The protein below binds the small molecule below.
Small molecule (SMILES): COCCOCCOCCOc1ccc(C(C)(C)CC(C)(C)C)cc1

Sequence of chain 1.A:
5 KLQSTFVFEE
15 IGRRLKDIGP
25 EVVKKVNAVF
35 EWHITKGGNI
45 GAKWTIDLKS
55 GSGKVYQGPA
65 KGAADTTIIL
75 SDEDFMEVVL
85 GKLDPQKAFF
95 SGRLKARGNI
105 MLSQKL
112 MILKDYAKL

Binding-site contacts:
Ligand atom C9 contacts residue TRP36 of chain 1.A at 3.8 Å (hydrophobic).
Ligand atom C20 contacts residue ILE104 of chain 1.A at 3.6 Å (hydrophobic).
Ligand atom C16 contacts residue SER107 of chain 1.A at 4.0 Å.
Ligand atom C17 contacts residue PRO89 of chain 1.A at 3.4 Å (hydrophobic).
Ligand atom C14 contacts residue TRP36 of chain 1.A at 3.9 Å (hydrophobic).
Ligand atom C11 contacts residue Q8X111 of chain 1.A at 4.0 Å.
Ligand atom C19 contacts residue Q8X111 of chain 1.A at 4.1 Å.
Ligand atom C1 contacts residue TRP36 of chain 1.A at 4.1 Å (hydrophobic).
Ligand atom C6 contacts residue TRP36 of chain 1.A at 3.9 Å (hydrophobic).
Ligand atom C25 contacts residue ILE104 of chain 1.A at 3.9 Å (hydrophobic).
Ligand atom C3 contacts residue PHE79 of chain 1.A at 3.4 Å (hydrophobic).
Ligand atom C11 contacts residue SER107 of chain 1.A at 3.8 Å.
Ligand atom O18 contacts residue PHE93 of chain 1.A at 4.2 Å.
Ligand atom C25 contacts residue Q8X111 of chain 1.A at 3.6 Å.
Ligand atom C7 contacts residue VAL82 of chain 1.A at 3.7 Å (hydrophobic).
Ligand atom C17 contacts residue GLN90 of chain 1.A at 4.0 Å.
Ligand atom C23 contacts residue Q8X111 of chain 1.A at 4.0 Å.
Ligand atom C12 contacts residue PRO89 of chain 1.A at 4.1 Å (hydrophobic).
Ligand atom C10 contacts residue Q8X111 of chain 1.A at 3.7 Å.
Ligand atom C22 contacts residue ILE104 of chain 1.A at 4.0 Å (hydrophobic).
Ligand atom C8 contacts residue TRP36 of chain 1.A at 3.9 Å (hydrophobic).
Ligand atom C8 contacts residue VAL82 of chain 1.A at 3.8 Å (hydrophobic).
Ligand atom C14 contacts residue VAL82 of chain 1.A at 4.1 Å (hydrophobic).
Ligand atom C25 contacts residue MET105 of chain 1.A at 3.8 Å (hydrophobic).
Ligand atom C16 contacts residue Q8X111 of chain 1.A at 3.5 Å.
Ligand atom O24 contacts residue Q8X111 of chain 1.A at 3.5 Å.
Ligand atom O18 contacts residue PRO89 of chain 1.A at 4.1 Å.
Ligand atom C5 contacts residue TRP36 of chain 1.A at 3.5 Å (hydrophobic).
Ligand atom C19 contacts residue GLN90 of chain 1.A at 3.4 Å.
Ligand atom C6 contacts residue VAL82 of chain 1.A at 4.2 Å (hydrophobic).
Ligand atom C13 contacts residue LEU98 of chain 1.A at 3.5 Å (hydrophobic).
Ligand atom O21 contacts residue GLN90 of chain 1.A at 4.0 Å.
Ligand atom O15 contacts residue SER107 of chain 1.A at 3.7 Å.
Ligand atom O24 contacts residue ILE104 of chain 1.A at 4.0 Å.
Ligand atom C20 contacts residue PHE93 of chain 1.A at 4.1 Å (hydrophobic).
Ligand atom C13 contacts residue PRO89 of chain 1.A at 3.8 Å (hydrophobic).
Ligand atom C8 contacts residue PHE79 of chain 1.A at 4.0 Å (hydrophobic).
Ligand atom C16 contacts residue PRO89 of chain 1.A at 3.8 Å (hydrophobic).
Ligand atom C3 contacts residue TRP36 of chain 1.A at 3.6 Å (hydrophobic).
Ligand atom C4 contacts residue ILE15 of chain 1.A at 3.9 Å (hydrophobic).